This small molecule binds to this protein.
Small molecule (SMILES): C=CCO[C@]1(C(=O)O)C[C@@H](O[C@]2(C(=O)O)C[C@@H](O[C@]3(C(=O)O)C[C@@H](O)[C@@H](O)[C@@H]([C@H](O)CO)O3)[C@@H](O)[C@@H]([C@H](O)CO)O2)[C@@H](O)[C@@H]([C@H](O)CO)O1

Sequence of chain 1.B:
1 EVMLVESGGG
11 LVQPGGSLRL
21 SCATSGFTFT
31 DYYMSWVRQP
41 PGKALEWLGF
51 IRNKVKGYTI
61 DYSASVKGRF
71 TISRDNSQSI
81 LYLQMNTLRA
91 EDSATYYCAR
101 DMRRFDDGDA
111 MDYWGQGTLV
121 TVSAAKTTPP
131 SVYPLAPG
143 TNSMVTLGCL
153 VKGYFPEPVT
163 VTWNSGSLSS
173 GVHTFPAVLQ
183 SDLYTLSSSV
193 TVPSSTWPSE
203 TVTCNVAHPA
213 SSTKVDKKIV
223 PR

Binding-site contacts:
Ligand atom O5 contacts residue PHE105 of chain 1.B at 3.2 Å.
Ligand atom C7 contacts residue LYS56 of chain 1.B at 3.9 Å.
Ligand atom O1B contacts residue ARG52 of chain 1.B at 2.6 Å (salt-bridge).
Ligand atom O1A contacts residue TYR33 of chain 1.B at 2.6 Å (h-bond).
Ligand atom O1A contacts residue PHE105 of chain 1.B at 3.1 Å.
Ligand atom O7 contacts residue TYR98 of chain 1.A at 3.0 Å (h-bond).
Ligand atom O8 contacts residue ARG33 of chain 1.A at 3.1 Å (salt-bridge).
Ligand atom O5 contacts residue ARG101 of chain 1.A at 3.3 Å (salt-bridge).
Ligand atom O5 contacts residue SER97 of chain 1.A at 2.5 Å (h-bond).
Ligand atom C6 contacts residue LYS56 of chain 1.B at 3.9 Å.
Ligand atom C1 contacts residue TYR33 of chain 1.B at 3.8 Å (hydrophobic).
Ligand atom O5 contacts residue TYR33 of chain 1.B at 3.5 Å (h-bond).
Ligand atom O5 contacts residue TYR98 of chain 1.A at 3.4 Å (h-bond).
Ligand atom O4 contacts residue SER97 of chain 1.A at 3.5 Å (h-bond).
Ligand atom C5 contacts residue SER97 of chain 1.A at 3.2 Å.
Ligand atom C4 contacts residue ARG101 of chain 1.A at 3.8 Å.
Ligand atom O4 contacts residue TYR33 of chain 1.B at 3.9 Å.
Ligand atom O5 contacts residue LYS56 of chain 1.B at 2.8 Å (salt-bridge).
Ligand atom C2 contacts residue ARG33 of chain 1.A at 3.5 Å.
Ligand atom C7 contacts residue ARG33 of chain 1.A at 3.8 Å.
Ligand atom C5 contacts residue LYS56 of chain 1.B at 3.8 Å.
Ligand atom O6 contacts residue ARG33 of chain 1.A at 2.7 Å (salt-bridge).
Ligand atom C6 contacts residue ARG33 of chain 1.A at 3.5 Å.
Ligand atom O6 contacts residue LYS56 of chain 1.B at 3.2 Å (salt-bridge).
Ligand atom C3 contacts residue PHE105 of chain 1.B at 3.9 Å (hydrophobic).
Ligand atom O1A contacts residue ARG52 of chain 1.B at 2.7 Å (salt-bridge).
Ligand atom O4 contacts residue ASP109 of chain 1.B at 2.8 Å (salt-bridge).
Ligand atom C5 contacts residue ARG33 of chain 1.A at 3.7 Å.
Ligand atom O5 contacts residue ARG33 of chain 1.A at 2.9 Å (salt-bridge).
Ligand atom C1 contacts residue ARG33 of chain 1.A at 3.5 Å.
Ligand atom C1 contacts residue ASN31 of chain 1.A at 3.9 Å.
Ligand atom C3 contacts residue ARG33 of chain 1.A at 3.8 Å.
Ligand atom O4 contacts residue ARG101 of chain 1.A at 2.7 Å (salt-bridge).
Ligand atom O1B contacts residue ARG33 of chain 1.A at 2.5 Å (salt-bridge).
Ligand atom O1B contacts residue LYS56 of chain 1.B at 3.4 Å (salt-bridge).
Ligand atom C1 contacts residue ARG52 of chain 1.B at 3.4 Å.
Ligand atom C3 contacts residue ARG101 of chain 1.A at 3.7 Å.
Ligand atom C2 contacts residue LYS56 of chain 1.B at 4.0 Å.
Ligand atom C7 contacts residue TYR98 of chain 1.A at 3.0 Å (hydrophobic).
Ligand atom O1B contacts residue ASN31 of chain 1.A at 3.2 Å (h-bond).

Sequence of chain 1.A:
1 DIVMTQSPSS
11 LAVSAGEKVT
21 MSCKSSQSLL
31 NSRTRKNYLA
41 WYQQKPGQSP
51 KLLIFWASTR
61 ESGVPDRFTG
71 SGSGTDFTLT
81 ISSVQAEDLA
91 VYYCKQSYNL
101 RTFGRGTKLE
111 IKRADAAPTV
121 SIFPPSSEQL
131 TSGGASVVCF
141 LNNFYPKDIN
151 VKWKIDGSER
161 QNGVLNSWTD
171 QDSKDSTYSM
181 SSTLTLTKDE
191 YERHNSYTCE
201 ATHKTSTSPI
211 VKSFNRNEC